Binding-site contacts:
Ligand atom C3 contacts residue SER398 of chain 1.N at 2.1 Å.
Ligand atom O8 contacts residue SER398 of chain 1.N at 3.5 Å.
Ligand atom O4 contacts residue SER398 of chain 1.N at 4.3 Å.
Ligand atom O1A contacts residue SER398 of chain 1.N at 3.5 Å (h-bond).
Ligand atom C2 contacts residue SER398 of chain 1.N at 1.5 Å.
Ligand atom O6 contacts residue SER398 of chain 1.N at 2.3 Å (h-bond).
Ligand atom O1B contacts residue SER398 of chain 1.N at 3.3 Å (h-bond).
Ligand atom C6 contacts residue SER398 of chain 1.N at 3.3 Å.
Ligand atom C1 contacts residue SER398 of chain 1.N at 2.7 Å.
Ligand atom C4 contacts residue SER398 of chain 1.N at 3.5 Å.
Ligand atom C5 contacts residue SER398 of chain 1.N at 4.0 Å.

A protein and the small-molecule ligand that binds it are described below.
Small molecule (SMILES): C[C@H](O)[C@H](N)[C@@H]1O[C@](O)(C(=O)O)C[C@H](O)[C@@H]1N

Sequence of chain 1.N:
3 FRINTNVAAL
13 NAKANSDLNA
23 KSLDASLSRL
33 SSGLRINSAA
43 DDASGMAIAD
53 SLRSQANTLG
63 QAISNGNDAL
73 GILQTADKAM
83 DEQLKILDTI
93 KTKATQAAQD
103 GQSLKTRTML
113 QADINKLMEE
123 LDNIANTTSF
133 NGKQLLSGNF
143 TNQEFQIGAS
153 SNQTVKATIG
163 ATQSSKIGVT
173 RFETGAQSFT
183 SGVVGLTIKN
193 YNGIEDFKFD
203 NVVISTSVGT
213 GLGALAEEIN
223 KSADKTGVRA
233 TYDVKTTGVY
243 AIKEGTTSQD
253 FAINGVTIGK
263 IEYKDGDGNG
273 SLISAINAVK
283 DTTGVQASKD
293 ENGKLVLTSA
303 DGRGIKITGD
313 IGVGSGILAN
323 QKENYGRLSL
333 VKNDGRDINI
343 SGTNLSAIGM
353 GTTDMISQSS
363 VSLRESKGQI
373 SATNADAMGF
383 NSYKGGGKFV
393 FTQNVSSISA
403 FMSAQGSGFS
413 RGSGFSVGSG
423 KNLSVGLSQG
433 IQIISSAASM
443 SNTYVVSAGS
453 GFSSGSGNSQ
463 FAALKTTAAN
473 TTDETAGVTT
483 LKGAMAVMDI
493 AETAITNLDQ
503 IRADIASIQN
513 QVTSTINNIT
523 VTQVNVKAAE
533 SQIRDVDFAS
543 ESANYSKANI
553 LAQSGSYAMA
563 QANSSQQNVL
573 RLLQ